Sequence of chain 27.E:
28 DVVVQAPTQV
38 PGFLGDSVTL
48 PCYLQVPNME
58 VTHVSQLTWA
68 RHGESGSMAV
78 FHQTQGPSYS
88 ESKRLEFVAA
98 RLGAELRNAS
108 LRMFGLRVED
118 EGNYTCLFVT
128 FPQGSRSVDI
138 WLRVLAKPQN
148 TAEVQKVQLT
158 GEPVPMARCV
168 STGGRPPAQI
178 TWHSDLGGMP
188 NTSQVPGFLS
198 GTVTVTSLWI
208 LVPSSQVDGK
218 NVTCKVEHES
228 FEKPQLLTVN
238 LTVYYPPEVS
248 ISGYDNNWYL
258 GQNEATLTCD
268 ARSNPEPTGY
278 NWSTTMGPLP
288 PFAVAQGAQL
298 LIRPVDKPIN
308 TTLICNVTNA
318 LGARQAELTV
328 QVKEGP

A protein and the small-molecule ligand that binds it are described below.
Small molecule (SMILES): CC(=O)N[C@H]1[C@H](O[C@H]2[C@H](O)[C@@H](NC(C)=O)CO[C@@H]2CO)O[C@H](CO)[C@@H](O[C@@H]2O[C@H](CO)[C@@H](O)[C@H](O)[C@@H]2O)[C@@H]1O

Binding-site contacts:
Ligand atom C5 contacts residue ASN105 of chain 27.E at 3.6 Å.
Ligand atom C1 contacts residue ASN105 of chain 27.E at 1.4 Å.
Ligand atom O5 contacts residue ASN105 of chain 27.E at 2.4 Å (h-bond).
Ligand atom C2 contacts residue ASN105 of chain 27.E at 2.5 Å.
Ligand atom O6 contacts residue ALA96 of chain 27.E at 4.3 Å.
Ligand atom C7 contacts residue ASN105 of chain 27.E at 3.6 Å.
Ligand atom O6 contacts residue VAL95 of chain 27.E at 2.9 Å (h-bond).
Ligand atom C3 contacts residue ASN105 of chain 27.E at 3.8 Å.
Ligand atom C8 contacts residue TYR50 of chain 27.E at 4.1 Å (hydrophobic).
Ligand atom O5 contacts residue ALA96 of chain 27.E at 4.5 Å.
Ligand atom O7 contacts residue ASN105 of chain 27.E at 4.0 Å.
Ligand atom C4 contacts residue ASN105 of chain 27.E at 4.3 Å.
Ligand atom C8 contacts residue PRO48 of chain 27.E at 4.4 Å (hydrophobic).
Ligand atom N2 contacts residue ASN105 of chain 27.E at 2.9 Å (h-bond).
Ligand atom C5 contacts residue VAL95 of chain 27.E at 4.5 Å (hydrophobic).
Ligand atom C6 contacts residue VAL95 of chain 27.E at 3.6 Å (hydrophobic).
Ligand atom O5 contacts residue VAL95 of chain 27.E at 4.5 Å.